Sequence of chain 1.A:
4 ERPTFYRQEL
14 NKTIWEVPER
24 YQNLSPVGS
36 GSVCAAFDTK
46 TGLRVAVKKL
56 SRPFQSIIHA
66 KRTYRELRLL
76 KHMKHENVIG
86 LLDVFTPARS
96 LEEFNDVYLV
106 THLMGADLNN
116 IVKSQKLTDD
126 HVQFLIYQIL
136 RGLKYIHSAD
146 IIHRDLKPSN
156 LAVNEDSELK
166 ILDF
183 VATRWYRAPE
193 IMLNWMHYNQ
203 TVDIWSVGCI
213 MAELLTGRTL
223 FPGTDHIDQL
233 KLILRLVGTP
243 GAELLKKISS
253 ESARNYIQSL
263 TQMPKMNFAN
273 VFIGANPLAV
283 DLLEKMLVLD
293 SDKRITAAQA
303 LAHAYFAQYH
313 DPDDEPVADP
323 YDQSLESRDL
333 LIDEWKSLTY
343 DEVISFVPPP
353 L

The protein below binds the small molecule below.
Small molecule (SMILES): NC(=O)c1c(OCc2c(F)cc(Br)cc2F)nsc1NC(=O)NCCCCN1CCCC1

Binding-site contacts:
Ligand atom NAT contacts residue MET109 of chain 1.A at 3.1 Å (h-bond).
Ligand atom CAH contacts residue THR106 of chain 1.A at 3.6 Å.
Ligand atom CAZ contacts residue LYS53 of chain 1.A at 3.7 Å.
Ligand atom NAR contacts residue VAL38 of chain 1.A at 3.9 Å.
Ligand atom CBA contacts residue ILE84 of chain 1.A at 3.7 Å (hydrophobic).
Ligand atom CAZ contacts residue ALA51 of chain 1.A at 3.9 Å (hydrophobic).
Ligand atom CAM contacts residue GLY110 of chain 1.A at 3.9 Å.
Ligand atom CAX contacts residue MET109 of chain 1.A at 3.6 Å (hydrophobic).
Ligand atom FAD contacts residue ALA51 of chain 1.A at 3.2 Å.
Ligand atom CAJ contacts residue GLY110 of chain 1.A at 3.1 Å.
Ligand atom FAD contacts residue VAL52 of chain 1.A at 3.8 Å.
Ligand atom CAZ contacts residue THR106 of chain 1.A at 3.9 Å.
Ligand atom NAA contacts residue MET109 of chain 1.A at 3.7 Å.
Ligand atom FAE contacts residue ILE84 of chain 1.A at 3.6 Å.
Ligand atom FAD contacts residue LYS53 of chain 1.A at 3.3 Å.
Ligand atom SAV contacts residue VAL30 of chain 1.A at 3.9 Å.
Ligand atom FAD contacts residue VAL38 of chain 1.A at 3.6 Å.
Ligand atom BRAF contacts residue LEU75 of chain 1.A at 3.7 Å.
Ligand atom CAW contacts residue HIS107 of chain 1.A at 3.9 Å.
Ligand atom CAN contacts residue ASN115 of chain 1.A at 3.8 Å.
Ligand atom BRAF contacts residue LEU104 of chain 1.A at 3.6 Å.
Ligand atom NAS contacts residue MET109 of chain 1.A at 3.0 Å (h-bond).
Ligand atom CAW contacts residue ALA51 of chain 1.A at 3.8 Å (hydrophobic).
Ligand atom CAO contacts residue ALA111 of chain 1.A at 3.4 Å (hydrophobic).
Ligand atom BRAF contacts residue LEU86 of chain 1.A at 3.3 Å.
Ligand atom CAW contacts residue MET109 of chain 1.A at 3.4 Å (hydrophobic).
Ligand atom CAG contacts residue LYS53 of chain 1.A at 3.9 Å.
Ligand atom CAG contacts residue THR106 of chain 1.A at 3.5 Å.
Ligand atom OAU contacts residue ALA51 of chain 1.A at 3.5 Å.
Ligand atom CBB contacts residue ALA51 of chain 1.A at 3.9 Å (hydrophobic).
Ligand atom CBE contacts residue ALA51 of chain 1.A at 3.9 Å (hydrophobic).
Ligand atom OAB contacts residue MET109 of chain 1.A at 2.4 Å (h-bond).
Ligand atom OAB contacts residue HIS107 of chain 1.A at 3.7 Å.
Ligand atom CAO contacts residue ASP112 of chain 1.A at 3.4 Å.
Ligand atom CAY contacts residue THR106 of chain 1.A at 3.3 Å.
Ligand atom BRAF contacts residue THR106 of chain 1.A at 3.8 Å.
Ligand atom NAA contacts residue HIS107 of chain 1.A at 3.4 Å (h-bond).
Ligand atom OAC contacts residue VAL30 of chain 1.A at 3.3 Å (h-bond).
Ligand atom OAB contacts residue LEU108 of chain 1.A at 3.3 Å.
Ligand atom CAH contacts residue ILE84 of chain 1.A at 3.1 Å (hydrophobic).